This protein binds this small molecule.
Small molecule (SMILES): CC(=O)N[C@@H]1[C@@H](O)[C@H](O)[C@@H](CO)O[C@H]1O

Binding-site contacts:
Ligand atom C7 contacts residue ASN67 of chain 5.C at 3.7 Å.
Ligand atom O5 contacts residue ASN67 of chain 5.C at 2.5 Å (h-bond).
Ligand atom N2 contacts residue ASN67 of chain 5.C at 2.8 Å (h-bond).
Ligand atom C5 contacts residue ASN67 of chain 5.C at 3.8 Å.
Ligand atom C8 contacts residue ARG89 of chain 5.C at 4.1 Å.
Ligand atom C4 contacts residue ASN67 of chain 5.C at 4.3 Å.
Ligand atom C2 contacts residue ASN67 of chain 5.C at 2.4 Å.
Ligand atom O6 contacts residue ASN67 of chain 5.C at 3.7 Å.
Ligand atom C7 contacts residue PHE90 of chain 5.C at 4.3 Å (hydrophobic).
Ligand atom C8 contacts residue PHE90 of chain 5.C at 3.6 Å (hydrophobic).
Ligand atom C3 contacts residue ASN67 of chain 5.C at 3.8 Å.
Ligand atom C8 contacts residue MET118 of chain 5.C at 4.0 Å (hydrophobic).
Ligand atom O7 contacts residue ASN67 of chain 5.C at 4.1 Å.
Ligand atom C1 contacts residue ASN67 of chain 5.C at 1.4 Å.

Sequence of chain 5.C:
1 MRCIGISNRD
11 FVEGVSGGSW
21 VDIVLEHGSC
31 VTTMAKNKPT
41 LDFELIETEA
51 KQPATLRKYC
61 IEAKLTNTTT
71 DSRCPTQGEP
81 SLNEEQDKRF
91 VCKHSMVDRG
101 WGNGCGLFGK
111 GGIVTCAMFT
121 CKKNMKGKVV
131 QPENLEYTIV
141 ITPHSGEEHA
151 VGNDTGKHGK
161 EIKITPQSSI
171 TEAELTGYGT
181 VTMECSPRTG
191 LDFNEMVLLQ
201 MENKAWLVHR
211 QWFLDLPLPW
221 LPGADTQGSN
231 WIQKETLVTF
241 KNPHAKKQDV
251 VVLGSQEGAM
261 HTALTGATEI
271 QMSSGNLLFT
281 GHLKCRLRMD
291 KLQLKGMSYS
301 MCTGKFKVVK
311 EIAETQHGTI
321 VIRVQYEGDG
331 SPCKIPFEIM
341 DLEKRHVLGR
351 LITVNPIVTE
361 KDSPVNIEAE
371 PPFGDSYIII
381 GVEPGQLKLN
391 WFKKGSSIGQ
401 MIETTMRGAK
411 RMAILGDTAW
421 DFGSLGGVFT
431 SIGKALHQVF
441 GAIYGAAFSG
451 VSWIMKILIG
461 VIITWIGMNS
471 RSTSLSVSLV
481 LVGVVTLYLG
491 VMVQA